Sequence of chain 1.EA:
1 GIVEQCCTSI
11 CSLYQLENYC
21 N

Binding-site contacts:
Ligand atom O3 contacts residue HIS5 of chain 1.HA at 3.5 Å (h-bond).
Ligand atom C2 contacts residue LEU11 of chain 1.FA at 4.2 Å (hydrophobic).
Ligand atom O1 contacts residue ILE10 of chain 1.EA at 3.5 Å.
Ligand atom C3 contacts residue LEU16 of chain 1.EA at 4.3 Å (hydrophobic).
Ligand atom C4 contacts residue HIS10 of chain 1.FA at 3.9 Å.
Ligand atom C4 contacts residue LEU11 of chain 1.FA at 4.0 Å (hydrophobic).
Ligand atom O1 contacts residue VAL2 of chain 1.HA at 4.3 Å.
Ligand atom O3 contacts residue LEU17 of chain 1.DA at 3.5 Å.
Ligand atom C4 contacts residue HIS5 of chain 1.HA at 3.9 Å.
Ligand atom C2 contacts residue ILE10 of chain 1.EA at 4.5 Å (hydrophobic).
Ligand atom O3 contacts residue ALA14 of chain 1.FA at 3.6 Å.
Ligand atom C5 contacts residue HIS10 of chain 1.FA at 4.0 Å.
Ligand atom O1 contacts residue CYS6 of chain 1.EA at 2.6 Å (h-bond).
Ligand atom C2 contacts residue CYS11 of chain 1.EA at 4.0 Å (hydrophobic).
Ligand atom O1 contacts residue SER9 of chain 1.EA at 3.7 Å.
Ligand atom O3 contacts residue LEU16 of chain 1.EA at 3.8 Å.
Ligand atom C6 contacts residue CYS7 of chain 1.FA at 4.0 Å (hydrophobic).
Ligand atom C3 contacts residue ALA14 of chain 1.FA at 4.3 Å (hydrophobic).
Ligand atom C6 contacts residue CYS6 of chain 1.EA at 3.3 Å (hydrophobic).
Ligand atom C1 contacts residue CYS6 of chain 1.EA at 3.4 Å (hydrophobic).
Ligand atom O1 contacts residue LEU11 of chain 1.FA at 4.3 Å.
Ligand atom C2 contacts residue LEU16 of chain 1.EA at 4.4 Å (hydrophobic).
Ligand atom C1 contacts residue LEU11 of chain 1.FA at 3.8 Å (hydrophobic).
Ligand atom C5 contacts residue LEU6 of chain 1.HA at 4.1 Å (hydrophobic).
Ligand atom C4 contacts residue ALA14 of chain 1.FA at 4.5 Å (hydrophobic).
Ligand atom C3 contacts residue LEU11 of chain 1.FA at 4.4 Å (hydrophobic).
Ligand atom C1 contacts residue CYS11 of chain 1.EA at 3.9 Å (hydrophobic).
Ligand atom C5 contacts residue CYS7 of chain 1.FA at 4.2 Å (hydrophobic).
Ligand atom C2 contacts residue HIS5 of chain 1.HA at 4.1 Å.
Ligand atom C5 contacts residue HIS5 of chain 1.HA at 4.3 Å.
Ligand atom O1 contacts residue CYS11 of chain 1.EA at 2.8 Å (h-bond).
Ligand atom C5 contacts residue LEU11 of chain 1.FA at 3.8 Å (hydrophobic).
Ligand atom C3 contacts residue HIS5 of chain 1.HA at 3.5 Å.
Ligand atom C6 contacts residue LEU11 of chain 1.FA at 3.5 Å (hydrophobic).

Sequence of chain 1.DA:
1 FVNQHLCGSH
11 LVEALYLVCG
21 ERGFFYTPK

Sequence of chain 1.HA:
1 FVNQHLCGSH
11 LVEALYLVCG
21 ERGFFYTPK

Sequence of chain 1.FA:
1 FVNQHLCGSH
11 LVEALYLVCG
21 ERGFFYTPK

A small-molecule ligand and the protein it binds are described below.
Small molecule (SMILES): Oc1cccc(O)c1